Binding-site contacts:
Ligand atom N contacts residue ASP27 of chain 1.Z at 3.1 Å (salt-bridge).
Ligand atom CD1 contacts residue THR47 of chain 1.Y at 3.8 Å.
Ligand atom C contacts residue GLY25 of chain 1.Z at 3.4 Å.
Ligand atom CB contacts residue THR28 of chain 1.Z at 3.5 Å.
Ligand atom CD1 contacts residue ALA52 of chain 1.Z at 4.0 Å (hydrophobic).
Ligand atom OXT contacts residue HIS31 of chain 1.Y at 3.8 Å.
Ligand atom N contacts residue ARG24 of chain 1.Z at 3.9 Å.
Ligand atom CZ2 contacts residue ILE53 of chain 1.Y at 3.8 Å (hydrophobic).
Ligand atom CA contacts residue THR23 of chain 1.Z at 3.7 Å.
Ligand atom O contacts residue SER51 of chain 1.Z at 2.8 Å (h-bond).
Ligand atom C contacts residue THR47 of chain 1.Y at 3.5 Å.
Ligand atom O contacts residue GLY25 of chain 1.Z at 2.9 Å (h-bond).
Ligand atom OXT contacts residue HIS49 of chain 1.Y at 3.8 Å.
Ligand atom CG contacts residue SER51 of chain 1.Z at 3.7 Å.
Ligand atom O contacts residue ARG24 of chain 1.Z at 3.4 Å.
Ligand atom CB contacts residue SER51 of chain 1.Z at 3.3 Å.
Ligand atom CA contacts residue SER51 of chain 1.Z at 3.8 Å.
Ligand atom N contacts residue THR28 of chain 1.Z at 2.8 Å (h-bond).
Ligand atom CD1 contacts residue GLN45 of chain 1.Y at 3.6 Å.
Ligand atom N contacts residue GLY25 of chain 1.Z at 2.7 Å (h-bond).
Ligand atom OXT contacts residue THR50 of chain 1.Y at 3.1 Å (h-bond).
Ligand atom OXT contacts residue THR47 of chain 1.Y at 2.5 Å (h-bond).
Ligand atom CE2 contacts residue ALA44 of chain 1.Y at 3.9 Å (hydrophobic).
Ligand atom CZ3 contacts residue GLY21 of chain 1.Y at 3.5 Å.
Ligand atom CD1 contacts residue SER51 of chain 1.Z at 3.4 Å.
Ligand atom CE2 contacts residue GLN45 of chain 1.Y at 3.9 Å.
Ligand atom CZ2 contacts residue THR50 of chain 1.Y at 3.9 Å.
Ligand atom CA contacts residue GLY25 of chain 1.Z at 3.5 Å.
Ligand atom C contacts residue SER51 of chain 1.Z at 3.4 Å.
Ligand atom CE3 contacts residue HIS32 of chain 1.Y at 3.9 Å.
Ligand atom CA contacts residue THR28 of chain 1.Z at 3.2 Å.
Ligand atom OXT contacts residue GLY25 of chain 1.Z at 3.9 Å.
Ligand atom N contacts residue THR23 of chain 1.Z at 2.8 Å (h-bond).
Ligand atom CZ2 contacts residue ALA44 of chain 1.Y at 3.8 Å (hydrophobic).
Ligand atom O contacts residue THR23 of chain 1.Z at 4.0 Å.
Ligand atom NE1 contacts residue GLN45 of chain 1.Y at 2.8 Å (h-bond).
Ligand atom NE1 contacts residue ALA44 of chain 1.Y at 3.7 Å.
Ligand atom CB contacts residue THR23 of chain 1.Z at 3.6 Å.
Ligand atom O contacts residue THR47 of chain 1.Y at 3.6 Å.
Ligand atom CH2 contacts residue GLY21 of chain 1.Y at 3.5 Å.

Sequence of chain 1.Z:
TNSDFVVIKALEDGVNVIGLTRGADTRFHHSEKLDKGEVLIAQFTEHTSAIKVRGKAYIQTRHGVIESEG

The protein below binds the small molecule below.
Small molecule (SMILES): N[C@@H](Cc1c[nH]c2ccccc12)C(=O)O

Sequence of chain 1.Y:
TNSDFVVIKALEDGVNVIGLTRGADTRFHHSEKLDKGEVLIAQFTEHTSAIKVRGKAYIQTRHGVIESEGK